This small molecule binds to this protein.
Small molecule (SMILES): CC(=O)N[C@@H]1[C@@H](O)[C@H](O)[C@@H](CO)O[C@H]1O

Sequence of chain 1.B:
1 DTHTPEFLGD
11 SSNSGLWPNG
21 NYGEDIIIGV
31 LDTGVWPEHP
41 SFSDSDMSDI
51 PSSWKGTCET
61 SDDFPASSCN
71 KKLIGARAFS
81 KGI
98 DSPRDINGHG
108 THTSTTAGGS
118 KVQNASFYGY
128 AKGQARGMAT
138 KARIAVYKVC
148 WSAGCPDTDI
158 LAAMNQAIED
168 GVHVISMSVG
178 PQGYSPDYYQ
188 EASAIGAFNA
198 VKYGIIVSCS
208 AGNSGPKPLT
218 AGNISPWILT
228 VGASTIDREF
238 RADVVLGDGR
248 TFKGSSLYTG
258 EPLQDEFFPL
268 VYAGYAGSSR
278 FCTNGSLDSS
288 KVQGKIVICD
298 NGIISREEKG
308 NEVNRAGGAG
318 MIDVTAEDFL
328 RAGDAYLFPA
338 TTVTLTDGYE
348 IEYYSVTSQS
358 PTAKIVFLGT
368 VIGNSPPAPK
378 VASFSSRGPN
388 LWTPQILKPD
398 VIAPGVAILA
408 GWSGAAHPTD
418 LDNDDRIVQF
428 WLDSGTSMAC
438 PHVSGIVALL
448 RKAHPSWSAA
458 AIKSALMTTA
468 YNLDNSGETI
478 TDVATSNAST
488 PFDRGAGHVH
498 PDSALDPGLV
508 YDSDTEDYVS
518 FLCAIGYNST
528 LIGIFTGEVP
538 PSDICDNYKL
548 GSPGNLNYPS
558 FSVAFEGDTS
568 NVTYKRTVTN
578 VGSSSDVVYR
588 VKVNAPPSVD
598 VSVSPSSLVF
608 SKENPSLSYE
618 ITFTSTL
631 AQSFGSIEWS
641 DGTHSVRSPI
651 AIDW

Binding-site contacts:
Ligand atom C3 contacts residue ASN525 of chain 1.B at 3.9 Å.
Ligand atom C6 contacts residue TYR186 of chain 1.B at 4.5 Å (hydrophobic).
Ligand atom C5 contacts residue LEU528 of chain 1.B at 3.9 Å (hydrophobic).
Ligand atom C7 contacts residue ASN525 of chain 1.B at 3.5 Å.
Ligand atom C6 contacts residue LEU528 of chain 1.B at 4.2 Å (hydrophobic).
Ligand atom N2 contacts residue ASN525 of chain 1.B at 2.9 Å (h-bond).
Ligand atom C5 contacts residue ASN525 of chain 1.B at 3.7 Å.
Ligand atom O5 contacts residue LEU528 of chain 1.B at 3.9 Å.
Ligand atom C4 contacts residue ASN525 of chain 1.B at 4.3 Å.
Ligand atom C1 contacts residue LEU528 of chain 1.B at 4.3 Å (hydrophobic).
Ligand atom C2 contacts residue ASN525 of chain 1.B at 2.5 Å.
Ligand atom C1 contacts residue ASN525 of chain 1.B at 1.4 Å.
Ligand atom O5 contacts residue ASN525 of chain 1.B at 2.4 Å (h-bond).
Ligand atom O7 contacts residue ASN525 of chain 1.B at 3.8 Å.
Ligand atom N2 contacts residue THR527 of chain 1.B at 4.5 Å.